The small molecule below binds the protein below.
Small molecule (SMILES): CO[C@@H]1O[C@@H](C)Cc2oc3cc(O)c(O)c(C(=O)O)c3c(=O)c21

Binding-site contacts:
Ligand atom O19 contacts residue HIS142 of chain 1.A at 3.7 Å.
Ligand atom O30 contacts residue ASN173 of chain 1.A at 3.0 Å (h-bond).
Ligand atom C18 contacts residue HIS203 of chain 1.A at 4.1 Å.
Ligand atom O30 contacts residue HIS142 of chain 1.A at 3.8 Å.
Ligand atom O30 contacts residue GLY172 of chain 1.A at 4.0 Å.
Ligand atom O19 contacts residue CYS161 of chain 1.A at 3.6 Å (h-bond).
Ligand atom C6 contacts residue ASN173 of chain 1.A at 3.6 Å.
Ligand atom O19 contacts residue HIS203 of chain 1.A at 3.3 Å.
Ligand atom O31 contacts residue HIS203 of chain 1.A at 3.0 Å.
Ligand atom O8 contacts residue VAL32 of chain 1.A at 3.9 Å.
Ligand atom C5 contacts residue ZN1 of chain 1.D at 3.9 Å.
Ligand atom C2 contacts residue TRP29 of chain 1.A at 3.6 Å (hydrophobic).
Ligand atom C2 contacts residue ILE26 of chain 1.A at 4.3 Å (hydrophobic).
Ligand atom C18 contacts residue ASN173 of chain 1.A at 4.0 Å.
Ligand atom O17 contacts residue ILE26 of chain 1.A at 3.5 Å.
Ligand atom O31 contacts residue LYS164 of chain 1.A at 4.0 Å.
Ligand atom C4 contacts residue HIS203 of chain 1.A at 4.0 Å.
Ligand atom C18 contacts residue HIS142 of chain 1.A at 3.9 Å.
Ligand atom C5 contacts residue ASN173 of chain 1.A at 3.9 Å.
Ligand atom C22 contacts residue LYS164 of chain 1.A at 3.7 Å.
Ligand atom C1 contacts residue ILE26 of chain 1.A at 4.2 Å (hydrophobic).
Ligand atom O16 contacts residue ASN173 of chain 1.A at 3.4 Å (h-bond).
Ligand atom O8 contacts residue TRP29 of chain 1.A at 3.6 Å.
Ligand atom O20 contacts residue LYS164 of chain 1.A at 3.8 Å.
Ligand atom C12 contacts residue TRP29 of chain 1.A at 4.2 Å (hydrophobic).
Ligand atom O16 contacts residue ZN1 of chain 1.D at 3.5 Å.
Ligand atom C5 contacts residue HIS203 of chain 1.A at 4.0 Å.
Ligand atom O16 contacts residue HIS142 of chain 1.A at 3.9 Å.
Ligand atom C3 contacts residue TRP29 of chain 1.A at 4.0 Å (hydrophobic).
Ligand atom C1 contacts residue ASN173 of chain 1.A at 4.1 Å.
Ligand atom C18 contacts residue ZN1 of chain 1.D at 3.6 Å.
Ligand atom C6 contacts residue HIS203 of chain 1.A at 4.2 Å.
Ligand atom O30 contacts residue LYS164 of chain 1.A at 3.8 Å.
Ligand atom C22 contacts residue GLY172 of chain 1.A at 3.9 Å.
Ligand atom O16 contacts residue ZN1 of chain 1.C at 3.9 Å.
Ligand atom C11 contacts residue HIS203 of chain 1.A at 3.7 Å.
Ligand atom C6 contacts residue ZN1 of chain 1.D at 3.9 Å.
Ligand atom O19 contacts residue ZN1 of chain 1.D at 2.6 Å.
Ligand atom C22 contacts residue SER170 of chain 1.A at 4.0 Å.
Ligand atom C9 contacts residue TRP29 of chain 1.A at 4.2 Å (hydrophobic).

Sequence of chain 1.A:
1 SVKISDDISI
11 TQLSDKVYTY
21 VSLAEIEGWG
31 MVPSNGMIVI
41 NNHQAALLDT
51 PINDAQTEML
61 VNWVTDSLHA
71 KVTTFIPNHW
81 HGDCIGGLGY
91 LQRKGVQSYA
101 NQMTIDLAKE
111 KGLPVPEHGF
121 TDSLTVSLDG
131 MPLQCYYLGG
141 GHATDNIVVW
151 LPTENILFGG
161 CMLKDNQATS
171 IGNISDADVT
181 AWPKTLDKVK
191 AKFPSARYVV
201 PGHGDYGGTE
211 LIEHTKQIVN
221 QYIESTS